Sequence of chain 2.A:
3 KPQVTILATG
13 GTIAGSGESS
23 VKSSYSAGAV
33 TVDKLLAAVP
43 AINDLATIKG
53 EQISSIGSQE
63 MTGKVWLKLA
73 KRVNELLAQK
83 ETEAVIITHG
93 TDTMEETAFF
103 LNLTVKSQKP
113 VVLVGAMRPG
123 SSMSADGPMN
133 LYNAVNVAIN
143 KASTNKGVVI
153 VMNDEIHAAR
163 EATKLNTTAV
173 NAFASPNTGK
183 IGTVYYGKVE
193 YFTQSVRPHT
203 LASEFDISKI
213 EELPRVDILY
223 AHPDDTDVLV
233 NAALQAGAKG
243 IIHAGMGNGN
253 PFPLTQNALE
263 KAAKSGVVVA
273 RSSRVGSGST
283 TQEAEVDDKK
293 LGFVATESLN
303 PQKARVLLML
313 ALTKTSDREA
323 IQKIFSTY

Sequence of chain 2.B:
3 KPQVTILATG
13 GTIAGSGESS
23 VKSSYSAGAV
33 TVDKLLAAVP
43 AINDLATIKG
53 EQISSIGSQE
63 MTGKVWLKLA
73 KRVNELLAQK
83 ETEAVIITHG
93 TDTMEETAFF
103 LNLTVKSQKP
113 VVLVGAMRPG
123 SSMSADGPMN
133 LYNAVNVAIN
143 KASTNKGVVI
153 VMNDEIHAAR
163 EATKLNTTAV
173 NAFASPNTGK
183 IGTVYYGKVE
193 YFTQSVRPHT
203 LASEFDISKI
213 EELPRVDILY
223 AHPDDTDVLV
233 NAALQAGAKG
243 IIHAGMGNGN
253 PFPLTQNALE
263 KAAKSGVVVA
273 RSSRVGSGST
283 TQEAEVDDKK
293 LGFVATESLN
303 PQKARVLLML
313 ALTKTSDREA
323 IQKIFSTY

Binding-site contacts:
Ligand atom O contacts residue ASP94 of chain 2.A at 3.2 Å (salt-bridge).
Ligand atom C contacts residue THR93 of chain 2.A at 4.1 Å.
Ligand atom O contacts residue GLN61 of chain 2.A at 3.7 Å.
Ligand atom N contacts residue GLU287 of chain 2.B at 2.7 Å (salt-bridge).
Ligand atom C contacts residue GLY59 of chain 2.A at 4.4 Å.
Ligand atom CD contacts residue THR93 of chain 2.A at 3.2 Å.
Ligand atom OE1 contacts residue ASP94 of chain 2.A at 4.3 Å.
Ligand atom O contacts residue THR93 of chain 2.A at 3.4 Å (h-bond).
Ligand atom O contacts residue GLY92 of chain 2.A at 3.5 Å.
Ligand atom C contacts residue GLY92 of chain 2.A at 3.6 Å.
Ligand atom OXT contacts residue GLY92 of chain 2.A at 3.2 Å.
Ligand atom N contacts residue ASN252 of chain 2.B at 3.6 Å.
Ligand atom CB contacts residue GLU287 of chain 2.B at 3.8 Å.
Ligand atom CA contacts residue ASP94 of chain 2.A at 4.1 Å.
Ligand atom OXT contacts residue GLY59 of chain 2.A at 3.6 Å.
Ligand atom CD contacts residue GLY92 of chain 2.A at 4.1 Å.
Ligand atom OE2 contacts residue HIS91 of chain 2.A at 4.5 Å.
Ligand atom OE2 contacts residue THR93 of chain 2.A at 2.6 Å (h-bond).
Ligand atom O contacts residue SER60 of chain 2.A at 2.6 Å (h-bond).
Ligand atom OXT contacts residue GLN61 of chain 2.A at 3.6 Å.
Ligand atom C contacts residue SER60 of chain 2.A at 3.5 Å.
Ligand atom OXT contacts residue SER60 of chain 2.A at 2.9 Å (h-bond).
Ligand atom OE1 contacts residue LYS166 of chain 2.A at 4.3 Å.
Ligand atom C contacts residue ASP94 of chain 2.A at 4.1 Å.
Ligand atom OE2 contacts residue GLY92 of chain 2.A at 3.3 Å.
Ligand atom N contacts residue ASP94 of chain 2.A at 3.0 Å (salt-bridge).
Ligand atom CD contacts residue ALA118 of chain 2.A at 3.6 Å (hydrophobic).
Ligand atom CG contacts residue ALA118 of chain 2.A at 4.4 Å (hydrophobic).
Ligand atom CA contacts residue GLU287 of chain 2.B at 3.5 Å.
Ligand atom CG contacts residue GLY92 of chain 2.A at 4.2 Å.
Ligand atom OXT contacts residue THR93 of chain 2.A at 4.4 Å.
Ligand atom CG contacts residue THR93 of chain 2.A at 4.5 Å.
Ligand atom OE1 contacts residue ALA118 of chain 2.A at 3.7 Å.
Ligand atom OE1 contacts residue THR93 of chain 2.A at 2.9 Å (h-bond).
Ligand atom CA contacts residue GLN61 of chain 2.A at 3.5 Å.
Ligand atom C contacts residue GLN61 of chain 2.A at 3.4 Å.
Ligand atom N contacts residue GLN61 of chain 2.A at 3.6 Å.
Ligand atom OE2 contacts residue ALA118 of chain 2.A at 3.3 Å (h-bond).

A protein and the small-molecule ligand that binds it are described below.
Small molecule (SMILES): N[C@@H](CCC(=O)O)C(=O)O